Sequence of chain 1.A:
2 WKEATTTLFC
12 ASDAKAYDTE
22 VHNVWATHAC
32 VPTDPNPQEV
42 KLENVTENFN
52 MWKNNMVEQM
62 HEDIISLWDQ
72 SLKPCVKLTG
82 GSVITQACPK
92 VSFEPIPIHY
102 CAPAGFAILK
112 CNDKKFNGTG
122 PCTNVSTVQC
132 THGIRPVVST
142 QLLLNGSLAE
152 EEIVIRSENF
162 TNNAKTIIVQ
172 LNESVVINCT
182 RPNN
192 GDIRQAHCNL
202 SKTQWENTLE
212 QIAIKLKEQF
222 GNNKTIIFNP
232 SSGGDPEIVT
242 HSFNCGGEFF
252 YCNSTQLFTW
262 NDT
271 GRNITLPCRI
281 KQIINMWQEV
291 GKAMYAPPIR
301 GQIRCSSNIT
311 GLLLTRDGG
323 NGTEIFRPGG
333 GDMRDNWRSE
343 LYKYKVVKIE

This small molecule binds to this protein.
Small molecule (SMILES): CC(=O)N[C@@H]1[C@@H](O)[C@H](O)[C@@H](CO)O[C@H]1O

Binding-site contacts:
Ligand atom C5 contacts residue ASN125 of chain 1.A at 3.2 Å.
Ligand atom C1 contacts residue ASN125 of chain 1.A at 1.4 Å.
Ligand atom C6 contacts residue ASN125 of chain 1.A at 3.2 Å.
Ligand atom C7 contacts residue LYS115 of chain 1.A at 4.2 Å.
Ligand atom C4 contacts residue ASN125 of chain 1.A at 3.9 Å.
Ligand atom O3 contacts residue LYS115 of chain 1.A at 3.6 Å.
Ligand atom C3 contacts residue LYS115 of chain 1.A at 3.9 Å.
Ligand atom C2 contacts residue ASN125 of chain 1.A at 2.7 Å.
Ligand atom O5 contacts residue ASN125 of chain 1.A at 2.5 Å (h-bond).
Ligand atom C1 contacts residue THR124 of chain 1.A at 4.1 Å.
Ligand atom O6 contacts residue LYS42 of chain 1.A at 4.0 Å.
Ligand atom C4 contacts residue LYS115 of chain 1.A at 3.8 Å.
Ligand atom C3 contacts residue ASN125 of chain 1.A at 3.8 Å.
Ligand atom N2 contacts residue ASN125 of chain 1.A at 3.5 Å (h-bond).
Ligand atom C1 contacts residue LYS115 of chain 1.A at 4.3 Å.
Ligand atom C8 contacts residue LYS115 of chain 1.A at 4.1 Å.
Ligand atom O6 contacts residue ASN125 of chain 1.A at 2.6 Å (h-bond).
Ligand atom C2 contacts residue LYS115 of chain 1.A at 3.5 Å.
Ligand atom O7 contacts residue LYS115 of chain 1.A at 3.9 Å.
Ligand atom C1 contacts residue ASP114 of chain 1.A at 4.3 Å.
Ligand atom O5 contacts residue THR124 of chain 1.A at 4.3 Å.